Binding-site contacts:
Ligand atom C1 contacts residue LEU159 of chain 2.A at 4.0 Å (hydrophobic).
Ligand atom C14 contacts residue MET47 of chain 2.B at 3.7 Å (hydrophobic).
Ligand atom C2 contacts residue MET47 of chain 2.B at 3.9 Å (hydrophobic).
Ligand atom C13 contacts residue MET47 of chain 2.B at 3.5 Å (hydrophobic).
Ligand atom C4 contacts residue MET47 of chain 2.B at 3.4 Å (hydrophobic).
Ligand atom C15 contacts residue MET47 of chain 2.B at 4.1 Å (hydrophobic).
Ligand atom C12 contacts residue LEU157 of chain 2.A at 4.0 Å (hydrophobic).
Ligand atom C7 contacts residue LEU53 of chain 2.B at 4.2 Å (hydrophobic).
Ligand atom CL2 contacts residue ARG37 of chain 2.A at 4.3 Å.
Ligand atom N1 contacts residue LEU159 of chain 2.A at 4.0 Å.
Ligand atom C3 contacts residue MET47 of chain 2.B at 3.7 Å (hydrophobic).
Ligand atom C9 contacts residue PRO160 of chain 2.A at 4.4 Å (hydrophobic).
Ligand atom C10 contacts residue LEU157 of chain 2.A at 4.0 Å (hydrophobic).
Ligand atom C7 contacts residue LEU157 of chain 2.A at 4.0 Å (hydrophobic).
Ligand atom C10 contacts residue PRO160 of chain 2.A at 4.2 Å (hydrophobic).
Ligand atom C14 contacts residue LEU159 of chain 2.A at 4.2 Å (hydrophobic).
Ligand atom C5 contacts residue LEU157 of chain 2.A at 4.0 Å (hydrophobic).
Ligand atom C8 contacts residue LEU16 of chain 2.A at 3.9 Å (hydrophobic).
Ligand atom C8 contacts residue LEU157 of chain 2.A at 3.9 Å (hydrophobic).
Ligand atom C9 contacts residue ILE11 of chain 2.A at 3.5 Å (hydrophobic).
Ligand atom C9 contacts residue LEU159 of chain 2.A at 4.4 Å (hydrophobic).
Ligand atom C6 contacts residue MET47 of chain 2.B at 3.8 Å (hydrophobic).
Ligand atom C1 contacts residue MET47 of chain 2.B at 3.9 Å (hydrophobic).
Ligand atom C13 contacts residue LEU157 of chain 2.A at 4.1 Å (hydrophobic).
Ligand atom C5 contacts residue MET47 of chain 2.B at 4.1 Å (hydrophobic).
Ligand atom C5 contacts residue LEU14 of chain 2.B at 4.3 Å (hydrophobic).
Ligand atom C4 contacts residue VAL39 of chain 2.A at 4.0 Å (hydrophobic).
Ligand atom C11 contacts residue LEU157 of chain 2.A at 4.0 Å (hydrophobic).
Ligand atom C16 contacts residue MET47 of chain 2.B at 4.0 Å (hydrophobic).
Ligand atom C10 contacts residue LEU159 of chain 2.A at 3.5 Å (hydrophobic).
Ligand atom C5 contacts residue LEU57 of chain 2.B at 3.6 Å (hydrophobic).
Ligand atom C8 contacts residue ILE11 of chain 2.A at 3.8 Å (hydrophobic).
Ligand atom N1 contacts residue MET47 of chain 2.B at 4.2 Å.
Ligand atom C14 contacts residue LEU157 of chain 2.A at 4.4 Å (hydrophobic).
Ligand atom C3 contacts residue VAL39 of chain 2.A at 4.2 Å (hydrophobic).
Ligand atom C15 contacts residue LEU159 of chain 2.A at 4.4 Å (hydrophobic).
Ligand atom C10 contacts residue ILE11 of chain 2.A at 4.2 Å (hydrophobic).
Ligand atom C4 contacts residue LEU14 of chain 2.B at 4.2 Å (hydrophobic).
Ligand atom C11 contacts residue LEU159 of chain 2.A at 4.1 Å (hydrophobic).
Ligand atom C9 contacts residue LEU157 of chain 2.A at 4.0 Å (hydrophobic).

Sequence of chain 2.A:
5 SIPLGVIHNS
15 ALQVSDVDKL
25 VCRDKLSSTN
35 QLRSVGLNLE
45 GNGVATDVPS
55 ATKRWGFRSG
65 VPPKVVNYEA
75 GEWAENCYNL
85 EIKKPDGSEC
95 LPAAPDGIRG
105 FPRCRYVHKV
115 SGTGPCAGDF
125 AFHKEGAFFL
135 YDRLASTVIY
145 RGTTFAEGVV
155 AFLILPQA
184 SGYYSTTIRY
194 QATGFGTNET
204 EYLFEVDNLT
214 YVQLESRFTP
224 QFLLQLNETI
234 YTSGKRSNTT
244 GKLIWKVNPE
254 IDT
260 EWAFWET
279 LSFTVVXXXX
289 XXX

Sequence of chain 2.B:
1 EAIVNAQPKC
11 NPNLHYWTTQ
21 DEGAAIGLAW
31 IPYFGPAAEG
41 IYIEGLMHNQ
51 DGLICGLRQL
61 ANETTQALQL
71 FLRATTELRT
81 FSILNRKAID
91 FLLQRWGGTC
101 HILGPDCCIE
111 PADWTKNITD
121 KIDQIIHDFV

This small molecule binds to this protein.
Small molecule (SMILES): CN(C)CCCN1c2ccccc2CCc2ccc(Cl)cc21